Sequence of chain 2.C:
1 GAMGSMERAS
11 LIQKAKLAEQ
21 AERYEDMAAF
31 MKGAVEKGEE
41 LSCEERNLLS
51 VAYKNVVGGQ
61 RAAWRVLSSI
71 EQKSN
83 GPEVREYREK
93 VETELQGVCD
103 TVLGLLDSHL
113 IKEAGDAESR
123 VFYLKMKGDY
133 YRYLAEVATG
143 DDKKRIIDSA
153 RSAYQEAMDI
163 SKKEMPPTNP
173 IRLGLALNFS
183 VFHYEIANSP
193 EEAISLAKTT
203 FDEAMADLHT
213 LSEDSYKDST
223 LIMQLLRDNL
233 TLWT

The protein below binds the small molecule below.
Small molecule (SMILES): CC(C)C[C@H](NC(=O)[C@H](COP(=O)(O)O)NC(=O)[C@@H]1CCCN1C(=O)[C@@H](N)[C@@H](C)O)C(=O)N1CCC[C@H]1C(=O)NCC=O

Binding-site contacts:
Ligand atom CB contacts residue ARG134 of chain 2.C at 3.9 Å.
Ligand atom O2P contacts residue LYS54 of chain 2.C at 2.7 Å (salt-bridge).
Ligand atom CB contacts residue ASN180 of chain 2.C at 3.5 Å.
Ligand atom O3P contacts residue TYR135 of chain 2.C at 2.6 Å (h-bond).
Ligand atom CG contacts residue D3W1 of chain 2.O at 3.9 Å.
Ligand atom O1P contacts residue ARG61 of chain 2.C at 2.9 Å (salt-bridge).
Ligand atom OG1 contacts residue GLU187 of chain 2.C at 2.6 Å (salt-bridge).
Ligand atom O1P contacts residue ARG134 of chain 2.C at 2.8 Å (salt-bridge).
Ligand atom OG1 contacts residue TRP235 of chain 2.C at 3.1 Å (h-bond).
Ligand atom O3P contacts residue ARG134 of chain 2.C at 2.9 Å (salt-bridge).
Ligand atom CA contacts residue ASN180 of chain 2.C at 3.8 Å.
Ligand atom O contacts residue VAL183 of chain 2.C at 3.5 Å.
Ligand atom P contacts residue LYS54 of chain 2.C at 3.8 Å.
Ligand atom CG2 contacts residue ASN231 of chain 2.C at 2.9 Å.
Ligand atom N contacts residue ASN180 of chain 2.C at 2.8 Å (h-bond).
Ligand atom N contacts residue LEU179 of chain 2.C at 3.6 Å.
Ligand atom CG2 contacts residue TRP235 of chain 2.C at 3.6 Å (hydrophobic).
Ligand atom C contacts residue D3W1 of chain 2.O at 1.4 Å.
Ligand atom CD contacts residue LEU227 of chain 2.C at 3.8 Å (hydrophobic).
Ligand atom P contacts residue ARG134 of chain 2.C at 3.7 Å.
Ligand atom CA contacts residue GLU187 of chain 2.C at 3.7 Å.
Ligand atom CA contacts residue ASN180 of chain 2.C at 3.5 Å.
Ligand atom O contacts residue ASN231 of chain 2.C at 3.3 Å (h-bond).
Ligand atom CA contacts residue D3W1 of chain 2.O at 2.6 Å.
Ligand atom O contacts residue D3W1 of chain 2.O at 3.7 Å.
Ligand atom CB contacts residue GLU187 of chain 2.C at 3.3 Å.
Ligand atom O3P contacts residue LYS54 of chain 2.C at 3.8 Å.
Ligand atom N contacts residue GLU187 of chain 2.C at 2.9 Å (salt-bridge).
Ligand atom O contacts residue VAL183 of chain 2.C at 3.9 Å.
Ligand atom CG contacts residue ASN231 of chain 2.C at 3.9 Å.
Ligand atom CB contacts residue ASN180 of chain 2.C at 3.4 Å.
Ligand atom O contacts residue D3W1 of chain 2.O at 2.2 Å (h-bond).
Ligand atom N contacts residue D3W1 of chain 2.O at 3.8 Å.
Ligand atom CD contacts residue ASN231 of chain 2.C at 3.5 Å.
Ligand atom CA contacts residue LEU179 of chain 2.C at 3.8 Å (hydrophobic).
Ligand atom O2P contacts residue ARG61 of chain 2.C at 3.0 Å (salt-bridge).
Ligand atom C contacts residue ASN180 of chain 2.C at 3.6 Å.
Ligand atom O1P contacts residue TYR135 of chain 2.C at 3.8 Å.
Ligand atom P contacts residue ARG61 of chain 2.C at 3.8 Å.
Ligand atom P contacts residue TYR135 of chain 2.C at 3.8 Å.